A protein and the small-molecule ligand that binds it are described below.
Small molecule (SMILES): CC(=O)N[C@H]1[C@H](O[C@H]2[C@H](O)[C@@H](NC(C)=O)CO[C@@H]2CO)O[C@H](CO)[C@@H](O)[C@@H]1O

Binding-site contacts:
Ligand atom C7 contacts residue ASN449 of chain 1.A at 3.0 Å.
Ligand atom C7 contacts residue ILE426 of chain 1.A at 4.5 Å (hydrophobic).
Ligand atom O7 contacts residue GLY389 of chain 1.A at 4.2 Å.
Ligand atom C4 contacts residue ASN449 of chain 1.A at 4.2 Å.
Ligand atom C5 contacts residue ASN449 of chain 1.A at 3.6 Å.
Ligand atom C1 contacts residue ASN449 of chain 1.A at 1.4 Å.
Ligand atom C8 contacts residue GLY389 of chain 1.A at 3.5 Å.
Ligand atom C5 contacts residue ARG382 of chain 1.A at 4.4 Å.
Ligand atom C7 contacts residue GLY389 of chain 1.A at 4.2 Å.
Ligand atom C6 contacts residue ARG382 of chain 1.A at 3.0 Å.
Ligand atom C8 contacts residue ILE426 of chain 1.A at 4.5 Å (hydrophobic).
Ligand atom O6 contacts residue ARG382 of chain 1.A at 2.8 Å (salt-bridge).
Ligand atom N2 contacts residue ASN449 of chain 1.A at 3.0 Å (h-bond).
Ligand atom N2 contacts residue ARG382 of chain 1.A at 4.3 Å.
Ligand atom O7 contacts residue ASN449 of chain 1.A at 2.5 Å (h-bond).
Ligand atom C2 contacts residue ASN449 of chain 1.A at 2.5 Å.
Ligand atom O5 contacts residue ASN449 of chain 1.A at 2.3 Å (h-bond).
Ligand atom C8 contacts residue ASN449 of chain 1.A at 4.4 Å.
Ligand atom C8 contacts residue ALA447 of chain 1.A at 3.7 Å (hydrophobic).
Ligand atom C3 contacts residue ASN449 of chain 1.A at 3.8 Å.
Ligand atom O7 contacts residue ILE448 of chain 1.A at 4.4 Å.

Sequence of chain 1.A:
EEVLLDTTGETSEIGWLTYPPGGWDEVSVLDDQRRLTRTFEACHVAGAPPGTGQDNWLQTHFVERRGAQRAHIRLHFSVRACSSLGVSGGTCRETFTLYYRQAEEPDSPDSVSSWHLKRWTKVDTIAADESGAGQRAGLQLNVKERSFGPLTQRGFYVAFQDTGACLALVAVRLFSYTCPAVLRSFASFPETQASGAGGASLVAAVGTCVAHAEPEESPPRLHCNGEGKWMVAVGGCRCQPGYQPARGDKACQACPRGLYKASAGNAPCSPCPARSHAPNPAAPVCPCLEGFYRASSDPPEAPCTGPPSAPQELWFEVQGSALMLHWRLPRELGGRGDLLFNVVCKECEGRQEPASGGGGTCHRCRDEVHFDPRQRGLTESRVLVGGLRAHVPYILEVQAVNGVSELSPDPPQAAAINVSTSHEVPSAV